Binding-site contacts:
Ligand atom O5 contacts residue ASN59 of chain 1.A at 2.4 Å (h-bond).
Ligand atom C5 contacts residue THR62 of chain 1.A at 4.4 Å.
Ligand atom C5 contacts residue SER61 of chain 1.A at 3.4 Å.
Ligand atom C1 contacts residue SER61 of chain 1.A at 3.4 Å.
Ligand atom C7 contacts residue ASN59 of chain 1.A at 3.9 Å.
Ligand atom C3 contacts residue ASN59 of chain 1.A at 3.8 Å.
Ligand atom C6 contacts residue THR62 of chain 1.A at 3.8 Å.
Ligand atom C2 contacts residue ASN59 of chain 1.A at 2.4 Å.
Ligand atom N2 contacts residue ASN59 of chain 1.A at 2.8 Å (h-bond).
Ligand atom O5 contacts residue SER61 of chain 1.A at 3.4 Å (h-bond).
Ligand atom C1 contacts residue ASN59 of chain 1.A at 1.4 Å.
Ligand atom C4 contacts residue ASN59 of chain 1.A at 4.2 Å.
Ligand atom C5 contacts residue ASN59 of chain 1.A at 3.7 Å.
Ligand atom C6 contacts residue SER61 of chain 1.A at 4.2 Å.
Ligand atom O7 contacts residue ASN59 of chain 1.A at 4.2 Å.

A small-molecule ligand and the protein it binds are described below.
Small molecule (SMILES): CC(=O)N[C@@H]1[C@@H](O)[C@H](O)[C@@H](CO)O[C@H]1O

Sequence of chain 1.A:
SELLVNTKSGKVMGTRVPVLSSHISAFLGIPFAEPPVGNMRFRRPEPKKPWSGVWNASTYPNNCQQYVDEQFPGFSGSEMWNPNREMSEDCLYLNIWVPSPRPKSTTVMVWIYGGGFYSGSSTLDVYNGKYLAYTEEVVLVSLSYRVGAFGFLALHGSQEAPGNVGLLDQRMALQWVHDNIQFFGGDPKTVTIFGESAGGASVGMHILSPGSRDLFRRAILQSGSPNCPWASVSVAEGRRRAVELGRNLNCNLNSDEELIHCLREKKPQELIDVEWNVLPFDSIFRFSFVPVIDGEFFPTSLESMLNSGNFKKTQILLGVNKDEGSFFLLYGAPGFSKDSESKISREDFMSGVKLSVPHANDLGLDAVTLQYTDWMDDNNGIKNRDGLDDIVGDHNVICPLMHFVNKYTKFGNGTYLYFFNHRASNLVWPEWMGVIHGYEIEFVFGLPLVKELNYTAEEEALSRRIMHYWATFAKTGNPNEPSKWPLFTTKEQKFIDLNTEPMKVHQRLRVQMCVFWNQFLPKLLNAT